A small-molecule ligand and the protein it binds are described below.
Small molecule (SMILES): CCSC(=N)N

Sequence of chain 1.A:
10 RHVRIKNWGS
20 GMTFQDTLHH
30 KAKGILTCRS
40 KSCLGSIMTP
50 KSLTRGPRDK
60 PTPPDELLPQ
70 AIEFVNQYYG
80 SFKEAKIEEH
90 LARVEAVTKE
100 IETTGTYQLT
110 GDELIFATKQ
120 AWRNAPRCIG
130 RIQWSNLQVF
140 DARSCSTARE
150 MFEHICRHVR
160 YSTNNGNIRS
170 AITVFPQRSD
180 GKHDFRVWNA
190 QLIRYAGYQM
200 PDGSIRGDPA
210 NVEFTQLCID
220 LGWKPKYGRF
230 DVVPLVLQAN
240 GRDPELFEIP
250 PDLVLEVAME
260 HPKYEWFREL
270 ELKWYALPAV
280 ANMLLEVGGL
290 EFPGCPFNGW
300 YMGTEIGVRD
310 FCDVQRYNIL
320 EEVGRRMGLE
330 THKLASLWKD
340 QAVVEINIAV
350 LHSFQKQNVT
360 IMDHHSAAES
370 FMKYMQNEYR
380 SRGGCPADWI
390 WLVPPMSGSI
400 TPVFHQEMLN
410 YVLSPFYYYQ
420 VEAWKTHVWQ

Binding-site contacts:
Ligand atom S contacts residue GLY298 of chain 1.A at 4.1 Å.
Ligand atom C3 contacts residue PRO277 of chain 1.A at 3.9 Å (hydrophobic).
Ligand atom S contacts residue PRO277 of chain 1.A at 4.4 Å.
Ligand atom C2 contacts residue GLY298 of chain 1.A at 3.6 Å.
Ligand atom C1 contacts residue HEM1 of chain 1.H at 3.8 Å.
Ligand atom S contacts residue HEM1 of chain 1.H at 3.0 Å (h-bond).
Ligand atom C2 contacts residue ASN297 of chain 1.A at 4.2 Å.
Ligand atom C1 contacts residue VAL279 of chain 1.A at 3.5 Å (hydrophobic).
Ligand atom N2 contacts residue HEM1 of chain 1.H at 3.7 Å.
Ligand atom N2 contacts residue PRO277 of chain 1.A at 4.3 Å.
Ligand atom S contacts residue TRP299 of chain 1.A at 4.4 Å.
Ligand atom N2 contacts residue GLU304 of chain 1.A at 3.0 Å (salt-bridge).
Ligand atom C2 contacts residue PRO277 of chain 1.A at 3.5 Å (hydrophobic).
Ligand atom C3 contacts residue GLU304 of chain 1.A at 3.7 Å.
Ligand atom N1 contacts residue GLU304 of chain 1.A at 2.9 Å (salt-bridge).
Ligand atom C3 contacts residue HEM1 of chain 1.H at 3.7 Å.
Ligand atom N1 contacts residue TRP299 of chain 1.A at 2.9 Å (h-bond).
Ligand atom N1 contacts residue HEM1 of chain 1.H at 4.0 Å.
Ligand atom C1 contacts residue PHE296 of chain 1.A at 3.8 Å (hydrophobic).
Ligand atom N1 contacts residue TYR300 of chain 1.A at 3.9 Å.
Ligand atom N1 contacts residue PRO277 of chain 1.A at 3.4 Å.
Ligand atom C3 contacts residue TRP299 of chain 1.A at 4.0 Å (hydrophobic).
Ligand atom C2 contacts residue HEM1 of chain 1.H at 4.1 Å.